Sequence of chain 1.C:
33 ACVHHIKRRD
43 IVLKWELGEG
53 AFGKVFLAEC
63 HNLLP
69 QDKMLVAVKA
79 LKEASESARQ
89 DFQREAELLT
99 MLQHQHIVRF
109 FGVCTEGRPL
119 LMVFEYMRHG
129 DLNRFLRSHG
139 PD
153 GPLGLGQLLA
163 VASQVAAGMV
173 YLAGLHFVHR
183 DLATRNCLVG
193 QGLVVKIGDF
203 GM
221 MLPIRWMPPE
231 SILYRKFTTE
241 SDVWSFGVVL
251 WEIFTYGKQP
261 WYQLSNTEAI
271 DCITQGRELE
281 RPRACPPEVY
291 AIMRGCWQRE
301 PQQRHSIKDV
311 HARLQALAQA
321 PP

Binding-site contacts:
Ligand atom C10 contacts residue VAL57 of chain 1.C at 3.6 Å (hydrophobic).
Ligand atom N4 contacts residue LEU190 of chain 1.C at 3.6 Å.
Ligand atom C6 contacts residue LEU190 of chain 1.C at 3.8 Å (hydrophobic).
Ligand atom C16 contacts residue LEU49 of chain 1.C at 3.5 Å (hydrophobic).
Ligand atom CL1 contacts residue MET125 of chain 1.C at 3.4 Å.
Ligand atom N7 contacts residue MET125 of chain 1.C at 3.4 Å (h-bond).
Ligand atom C13 contacts residue GLY200 of chain 1.C at 3.8 Å.
Ligand atom C1 contacts residue GLY200 of chain 1.C at 3.5 Å.
Ligand atom CL1 contacts residue ARG126 of chain 1.C at 3.7 Å.
Ligand atom C15 contacts residue LEU190 of chain 1.C at 3.5 Å (hydrophobic).
Ligand atom N7 contacts residue ALA75 of chain 1.C at 3.4 Å.
Ligand atom C5 contacts residue LEU190 of chain 1.C at 3.7 Å (hydrophobic).
Ligand atom N6 contacts residue TYR124 of chain 1.C at 3.7 Å.
Ligand atom N1 contacts residue MET125 of chain 1.C at 3.3 Å (h-bond).
Ligand atom C15 contacts residue ASP129 of chain 1.C at 3.7 Å.
Ligand atom F1 contacts residue ASN188 of chain 1.C at 3.2 Å.
Ligand atom N5 contacts residue LEU49 of chain 1.C at 3.4 Å (h-bond).
Ligand atom C3 contacts residue PHE122 of chain 1.C at 3.8 Å (hydrophobic).
Ligand atom C16 contacts residue GLY128 of chain 1.C at 3.7 Å.
Ligand atom N6 contacts residue ALA75 of chain 1.C at 3.7 Å.
Ligand atom C17 contacts residue LEU49 of chain 1.C at 3.7 Å (hydrophobic).
Ligand atom O1 contacts residue LEU190 of chain 1.C at 3.8 Å.
Ligand atom C4 contacts residue LEU190 of chain 1.C at 3.6 Å (hydrophobic).
Ligand atom F1 contacts residue ASP201 of chain 1.C at 3.5 Å.
Ligand atom F1 contacts residue GLY200 of chain 1.C at 3.4 Å.
Ligand atom C4 contacts residue ALA75 of chain 1.C at 3.5 Å (hydrophobic).
Ligand atom F1 contacts residue LEU190 of chain 1.C at 3.7 Å.
Ligand atom CL1 contacts residue GLY128 of chain 1.C at 3.5 Å.
Ligand atom C17 contacts residue GLY128 of chain 1.C at 3.4 Å.
Ligand atom N1 contacts residue LEU49 of chain 1.C at 3.7 Å.
Ligand atom N2 contacts residue LEU190 of chain 1.C at 3.7 Å.
Ligand atom O1 contacts residue PHE122 of chain 1.C at 3.7 Å.
Ligand atom N7 contacts residue GLU123 of chain 1.C at 2.7 Å (salt-bridge).
Ligand atom N6 contacts residue MET125 of chain 1.C at 2.8 Å (h-bond).
Ligand atom C4 contacts residue GLU123 of chain 1.C at 3.8 Å.
Ligand atom F1 contacts residue CYS189 of chain 1.C at 3.7 Å.
Ligand atom C13 contacts residue LEU190 of chain 1.C at 3.6 Å (hydrophobic).
Ligand atom N6 contacts residue GLU123 of chain 1.C at 3.5 Å (salt-bridge).
Ligand atom C14 contacts residue LEU190 of chain 1.C at 3.6 Å (hydrophobic).
Ligand atom C15 contacts residue ARG187 of chain 1.C at 3.4 Å.

This small molecule binds to this protein.
Small molecule (SMILES): CC(C)Oc1cc(Nc2nc(N[C@@H](C)c3ccc(F)cn3)ncc2Cl)[nH]n1